Sequence of chain 1.B:
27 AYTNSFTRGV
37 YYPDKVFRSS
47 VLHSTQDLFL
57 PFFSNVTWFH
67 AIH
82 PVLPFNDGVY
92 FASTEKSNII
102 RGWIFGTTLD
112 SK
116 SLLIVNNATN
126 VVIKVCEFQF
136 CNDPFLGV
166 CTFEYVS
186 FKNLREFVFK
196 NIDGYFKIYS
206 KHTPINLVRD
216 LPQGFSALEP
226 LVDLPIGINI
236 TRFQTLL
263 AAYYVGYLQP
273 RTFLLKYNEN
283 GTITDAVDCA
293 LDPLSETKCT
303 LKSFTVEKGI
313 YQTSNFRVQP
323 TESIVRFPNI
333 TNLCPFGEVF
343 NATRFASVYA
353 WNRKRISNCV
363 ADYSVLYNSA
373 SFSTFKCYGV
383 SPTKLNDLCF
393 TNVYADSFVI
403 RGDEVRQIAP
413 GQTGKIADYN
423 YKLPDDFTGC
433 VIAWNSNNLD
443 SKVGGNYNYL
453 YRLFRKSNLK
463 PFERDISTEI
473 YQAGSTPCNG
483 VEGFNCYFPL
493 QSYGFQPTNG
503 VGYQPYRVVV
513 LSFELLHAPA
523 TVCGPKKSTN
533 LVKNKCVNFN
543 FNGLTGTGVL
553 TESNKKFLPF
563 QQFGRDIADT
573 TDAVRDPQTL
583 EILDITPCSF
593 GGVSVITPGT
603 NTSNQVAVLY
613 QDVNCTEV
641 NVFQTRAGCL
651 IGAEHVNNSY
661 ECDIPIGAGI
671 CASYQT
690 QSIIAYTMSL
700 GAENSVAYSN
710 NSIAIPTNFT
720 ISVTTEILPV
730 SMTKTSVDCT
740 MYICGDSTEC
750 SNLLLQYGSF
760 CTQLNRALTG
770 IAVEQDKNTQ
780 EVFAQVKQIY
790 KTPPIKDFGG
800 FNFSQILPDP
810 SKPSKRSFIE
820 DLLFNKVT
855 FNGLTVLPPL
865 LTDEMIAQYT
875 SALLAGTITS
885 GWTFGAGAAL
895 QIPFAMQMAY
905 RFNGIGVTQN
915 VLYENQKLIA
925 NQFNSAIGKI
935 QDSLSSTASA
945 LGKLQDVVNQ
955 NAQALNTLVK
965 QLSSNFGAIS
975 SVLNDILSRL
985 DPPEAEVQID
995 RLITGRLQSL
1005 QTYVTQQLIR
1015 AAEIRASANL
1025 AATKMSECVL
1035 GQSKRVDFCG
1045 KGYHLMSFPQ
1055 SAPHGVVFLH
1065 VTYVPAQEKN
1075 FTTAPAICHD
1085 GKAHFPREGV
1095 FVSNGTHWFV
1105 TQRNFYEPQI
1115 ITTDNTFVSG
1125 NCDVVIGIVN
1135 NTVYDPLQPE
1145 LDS

The protein below binds the small molecule below.
Small molecule (SMILES): CC(=O)N[C@@H]1[C@@H](O)[C@H](O)[C@@H](CO)O[C@H]1O

Binding-site contacts:
Ligand atom C8 contacts residue ASN603 of chain 1.B at 4.4 Å.
Ligand atom C7 contacts residue ASN603 of chain 1.B at 3.1 Å.
Ligand atom C1 contacts residue ASN603 of chain 1.B at 1.4 Å.
Ligand atom O5 contacts residue ASN603 of chain 1.B at 2.3 Å (h-bond).
Ligand atom C4 contacts residue ASN603 of chain 1.B at 4.2 Å.
Ligand atom C3 contacts residue ASN603 of chain 1.B at 3.8 Å.
Ligand atom N2 contacts residue ASN603 of chain 1.B at 3.0 Å (h-bond).
Ligand atom C5 contacts residue ASN603 of chain 1.B at 3.6 Å.
Ligand atom C2 contacts residue ASN603 of chain 1.B at 2.5 Å.
Ligand atom O7 contacts residue ASN603 of chain 1.B at 2.8 Å (h-bond).
Ligand atom O6 contacts residue ASN603 of chain 1.B at 4.0 Å.